This small molecule binds to this protein.
Small molecule (SMILES): CC(=O)N[C@@H]1[C@@H](O)[C@H](O)[C@@H](CO)O[C@H]1O

Sequence of chain 1.A:
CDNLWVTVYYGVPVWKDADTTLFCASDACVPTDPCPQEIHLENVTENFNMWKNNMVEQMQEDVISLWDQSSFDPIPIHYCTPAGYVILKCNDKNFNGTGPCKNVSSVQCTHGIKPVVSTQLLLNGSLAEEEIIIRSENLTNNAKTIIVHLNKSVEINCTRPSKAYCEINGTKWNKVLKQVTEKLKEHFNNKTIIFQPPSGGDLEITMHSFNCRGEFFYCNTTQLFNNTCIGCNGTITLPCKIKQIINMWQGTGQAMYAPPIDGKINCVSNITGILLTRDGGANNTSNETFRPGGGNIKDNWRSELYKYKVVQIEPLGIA

Binding-site contacts:
Ligand atom C2 contacts residue ASN131 of chain 1.A at 2.6 Å.
Ligand atom C1 contacts residue THR133 of chain 1.A at 4.0 Å.
Ligand atom C7 contacts residue SER171 of chain 1.A at 4.5 Å.
Ligand atom C5 contacts residue ASN131 of chain 1.A at 3.6 Å.
Ligand atom O3 contacts residue LEU174 of chain 1.A at 4.4 Å.
Ligand atom C1 contacts residue ASN131 of chain 1.A at 1.4 Å.
Ligand atom N2 contacts residue ASN131 of chain 1.A at 3.0 Å (h-bond).
Ligand atom C7 contacts residue ASN131 of chain 1.A at 4.0 Å.
Ligand atom O5 contacts residue ASN131 of chain 1.A at 2.4 Å (h-bond).
Ligand atom C3 contacts residue ASN131 of chain 1.A at 3.9 Å.
Ligand atom C8 contacts residue SER171 of chain 1.A at 3.1 Å.
Ligand atom C8 contacts residue GLU172 of chain 1.A at 4.4 Å.
Ligand atom C4 contacts residue ASN131 of chain 1.A at 4.3 Å.
Ligand atom O7 contacts residue ASN131 of chain 1.A at 4.0 Å.